Sequence of chain 4.A:
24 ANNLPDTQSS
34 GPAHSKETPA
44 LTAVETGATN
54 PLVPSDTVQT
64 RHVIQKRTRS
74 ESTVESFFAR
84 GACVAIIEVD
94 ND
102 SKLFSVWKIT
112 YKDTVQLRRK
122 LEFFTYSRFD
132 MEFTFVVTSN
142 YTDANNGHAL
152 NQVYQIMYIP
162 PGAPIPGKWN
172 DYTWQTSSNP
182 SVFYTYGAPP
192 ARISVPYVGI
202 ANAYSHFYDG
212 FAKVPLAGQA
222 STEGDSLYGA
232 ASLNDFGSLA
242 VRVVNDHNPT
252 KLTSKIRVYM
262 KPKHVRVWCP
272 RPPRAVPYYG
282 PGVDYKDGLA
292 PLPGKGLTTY

The protein below binds the small molecule below.
Small molecule (SMILES): COc1ccc(OCc2ccc(COc3c(Cl)cccc3Cl)cc2)c(Cl)c1

Binding-site contacts:
Ligand atom C5 contacts residue TYR112 of chain 4.A at 3.5 Å (hydrophobic).
Ligand atom C14 contacts residue TYR159 of chain 4.A at 3.5 Å (hydrophobic).
Ligand atom O1 contacts residue PHE237 of chain 4.A at 3.8 Å.
Ligand atom C13 contacts residue MET132 of chain 4.A at 3.4 Å (hydrophobic).
Ligand atom O3 contacts residue PHE130 of chain 4.A at 3.6 Å.
Ligand atom C20 contacts residue LEU240 of chain 4.A at 3.8 Å (hydrophobic).
Ligand atom CL3 contacts residue PHE134 of chain 4.A at 3.8 Å.
Ligand atom C17 contacts residue TYR159 of chain 4.A at 3.7 Å (hydrophobic).
Ligand atom O2 contacts residue VAL196 of chain 4.A at 3.4 Å.
Ligand atom C11 contacts residue ILE110 of chain 4.A at 3.8 Å (hydrophobic).
Ligand atom C7 contacts residue MET132 of chain 4.A at 3.3 Å (hydrophobic).
Ligand atom C10 contacts residue TYR159 of chain 4.A at 3.5 Å (hydrophobic).
Ligand atom C2 contacts residue PHE237 of chain 4.A at 3.6 Å (hydrophobic).
Ligand atom C16 contacts residue TYR159 of chain 4.A at 3.8 Å (hydrophobic).
Ligand atom C1 contacts residue TYR205 of chain 4.A at 3.8 Å (hydrophobic).
Ligand atom C21 contacts residue TYR205 of chain 4.A at 3.8 Å (hydrophobic).
Ligand atom C17 contacts residue ALA24 of chain 4.C at 3.7 Å (hydrophobic).
Ligand atom C19 contacts residue LEU240 of chain 4.A at 3.8 Å (hydrophobic).
Ligand atom C21 contacts residue HIS207 of chain 4.A at 3.6 Å.
Ligand atom C7 contacts residue PHE237 of chain 4.A at 3.5 Å (hydrophobic).
Ligand atom C13 contacts residue ILE110 of chain 4.A at 3.7 Å (hydrophobic).
Ligand atom C12 contacts residue PHE134 of chain 4.A at 3.8 Å (hydrophobic).
Ligand atom O1 contacts residue MET132 of chain 4.A at 3.7 Å.
Ligand atom C9 contacts residue VAL199 of chain 4.A at 3.6 Å (hydrophobic).
Ligand atom CL3 contacts residue LEU240 of chain 4.A at 3.8 Å.
Ligand atom C21 contacts residue SER128 of chain 4.A at 3.8 Å.
Ligand atom CL2 contacts residue TYR159 of chain 4.A at 3.6 Å.
Ligand atom C4 contacts residue MET132 of chain 4.A at 3.8 Å (hydrophobic).
Ligand atom C12 contacts residue ILE110 of chain 4.A at 3.8 Å (hydrophobic).
Ligand atom C13 contacts residue PHE134 of chain 4.A at 3.7 Å (hydrophobic).
Ligand atom C20 contacts residue ILE194 of chain 4.A at 3.8 Å (hydrophobic).
Ligand atom CL2 contacts residue ALA24 of chain 4.C at 3.5 Å.
Ligand atom O3 contacts residue TYR112 of chain 4.A at 3.6 Å.
Ligand atom C16 contacts residue ALA24 of chain 4.C at 3.8 Å (hydrophobic).
Ligand atom CL2 contacts residue ILE25 of chain 4.C at 3.4 Å.
Ligand atom C9 contacts residue PHE237 of chain 4.A at 3.7 Å (hydrophobic).
Ligand atom C8 contacts residue MET132 of chain 4.A at 3.4 Å (hydrophobic).
Ligand atom C3 contacts residue MET132 of chain 4.A at 3.7 Å (hydrophobic).
Ligand atom O1 contacts residue ILE110 of chain 4.A at 3.7 Å.
Ligand atom C6 contacts residue TYR112 of chain 4.A at 3.7 Å (hydrophobic).

Sequence of chain 4.C:
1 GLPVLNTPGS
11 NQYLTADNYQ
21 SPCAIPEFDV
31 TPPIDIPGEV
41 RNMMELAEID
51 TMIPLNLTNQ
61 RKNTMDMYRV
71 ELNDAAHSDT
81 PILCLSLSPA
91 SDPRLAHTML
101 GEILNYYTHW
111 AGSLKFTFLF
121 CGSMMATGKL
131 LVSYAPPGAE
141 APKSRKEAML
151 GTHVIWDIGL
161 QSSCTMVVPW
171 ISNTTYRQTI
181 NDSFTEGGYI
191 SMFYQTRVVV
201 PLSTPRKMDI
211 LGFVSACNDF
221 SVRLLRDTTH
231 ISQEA